A protein and the small-molecule ligand that binds it are described below.
Small molecule (SMILES): Cc1cn([C@H]2C[C@H](O)[C@@H](CO[P](=O)(O)O[P](=O)(O)O[C@H]3O[C@@H](C)[C@H](O)[C@@H](O)[C@H]3O)O2)c(=O)[nH]c1=O

Sequence of chain 2.A:
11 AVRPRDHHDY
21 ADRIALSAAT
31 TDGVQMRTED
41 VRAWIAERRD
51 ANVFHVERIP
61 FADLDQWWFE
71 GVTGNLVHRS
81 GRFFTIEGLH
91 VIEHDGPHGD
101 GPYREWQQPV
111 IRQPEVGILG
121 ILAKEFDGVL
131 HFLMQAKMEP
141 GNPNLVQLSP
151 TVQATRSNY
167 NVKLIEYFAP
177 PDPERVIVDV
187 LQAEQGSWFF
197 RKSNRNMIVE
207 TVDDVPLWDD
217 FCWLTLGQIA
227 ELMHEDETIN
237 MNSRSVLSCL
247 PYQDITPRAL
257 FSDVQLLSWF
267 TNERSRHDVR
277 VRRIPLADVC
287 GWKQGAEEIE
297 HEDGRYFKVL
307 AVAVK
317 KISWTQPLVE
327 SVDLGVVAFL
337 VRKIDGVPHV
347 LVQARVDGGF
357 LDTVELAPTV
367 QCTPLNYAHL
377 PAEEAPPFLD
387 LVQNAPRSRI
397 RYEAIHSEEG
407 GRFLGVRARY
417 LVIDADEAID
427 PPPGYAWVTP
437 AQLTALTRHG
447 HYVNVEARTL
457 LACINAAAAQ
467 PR

Binding-site contacts:
Ligand atom C2 contacts residue SER193 of chain 2.A at 3.6 Å.
Ligand atom O4P contacts residue ARG351 of chain 2.A at 3.3 Å (salt-bridge).
Ligand atom O3P contacts residue CYS368 of chain 2.A at 3.5 Å.
Ligand atom O4' contacts residue TYR302 of chain 2.A at 3.2 Å.
Ligand atom O41 contacts residue TYR302 of chain 2.A at 3.6 Å.
Ligand atom C21 contacts residue TYR302 of chain 2.A at 3.4 Å (hydrophobic).
Ligand atom O4P contacts residue TYR373 of chain 2.A at 2.6 Å (h-bond).
Ligand atom N11 contacts residue TYR302 of chain 2.A at 3.5 Å.
Ligand atom O1 contacts residue CYS368 of chain 2.A at 3.6 Å.
Ligand atom N31 contacts residue TRP106 of chain 2.A at 3.4 Å.
Ligand atom C41 contacts residue TYR302 of chain 2.A at 3.4 Å (hydrophobic).
Ligand atom O3P contacts residue THR369 of chain 2.A at 2.8 Å (h-bond).
Ligand atom O2 contacts residue GLN367 of chain 2.A at 3.0 Å (h-bond).
Ligand atom O3P contacts residue ASN372 of chain 2.A at 2.8 Å (h-bond).
Ligand atom O1 contacts residue ARG351 of chain 2.A at 3.1 Å (salt-bridge).
Ligand atom O2P contacts residue ARG351 of chain 2.A at 3.6 Å (salt-bridge).
Ligand atom C5' contacts residue TYR373 of chain 2.A at 3.4 Å (hydrophobic).
Ligand atom O4 contacts residue TRP194 of chain 2.A at 3.4 Å.
Ligand atom O41 contacts residue TRP288 of chain 2.A at 3.1 Å (h-bond).
Ligand atom O21 contacts residue TYR302 of chain 2.A at 3.5 Å (h-bond).
Ligand atom O3P contacts residue TYR373 of chain 2.A at 3.6 Å.
Ligand atom O3' contacts residue ARG104 of chain 2.A at 3.1 Å (salt-bridge).
Ligand atom O41 contacts residue GLN107 of chain 2.A at 3.4 Å (h-bond).
Ligand atom O1P contacts residue SER193 of chain 2.A at 3.5 Å.
Ligand atom OPP contacts residue ASN372 of chain 2.A at 3.5 Å (h-bond).
Ligand atom C3 contacts residue TRP194 of chain 2.A at 3.4 Å (hydrophobic).
Ligand atom C21 contacts residue TRP106 of chain 2.A at 3.4 Å (hydrophobic).
Ligand atom C41 contacts residue TRP106 of chain 2.A at 3.4 Å (hydrophobic).
Ligand atom C2' contacts residue TRP106 of chain 2.A at 3.6 Å (hydrophobic).
Ligand atom O3 contacts residue TRP194 of chain 2.A at 3.1 Å.
Ligand atom C61 contacts residue TYR302 of chain 2.A at 3.5 Å (hydrophobic).
Ligand atom C51 contacts residue TRP106 of chain 2.A at 3.5 Å (hydrophobic).
Ligand atom O3 contacts residue SER193 of chain 2.A at 2.7 Å (h-bond).
Ligand atom C51 contacts residue TYR302 of chain 2.A at 3.5 Å (hydrophobic).
Ligand atom O2 contacts residue SER193 of chain 2.A at 3.6 Å (h-bond).
Ligand atom N31 contacts residue TYR302 of chain 2.A at 3.4 Å.
Ligand atom O5 contacts residue CYS368 of chain 2.A at 3.2 Å.
Ligand atom O2 contacts residue ARG351 of chain 2.A at 3.6 Å.
Ligand atom O21 contacts residue TRP106 of chain 2.A at 3.4 Å.
Ligand atom C5A contacts residue TYR302 of chain 2.A at 3.5 Å (hydrophobic).